Binding-site contacts:
Ligand atom C21 contacts residue ILE138 of chain 2.A at 4.0 Å (hydrophobic).
Ligand atom C16 contacts residue CYS61 of chain 2.A at 3.7 Å (hydrophobic).
Ligand atom OC1 contacts residue ALA68 of chain 2.A at 4.0 Å.
Ligand atom OC1 contacts residue GLN27 of chain 2.A at 3.0 Å (h-bond).
Ligand atom C21 contacts residue ILE141 of chain 2.A at 3.8 Å (hydrophobic).
Ligand atom C22 contacts residue ILE138 of chain 2.A at 3.7 Å (hydrophobic).
Ligand atom C27 contacts residue HIS220 of chain 2.A at 3.8 Å.
Ligand atom C12 contacts residue MET106 of chain 2.A at 3.5 Å (hydrophobic).
Ligand atom C14 contacts residue LEU65 of chain 2.A at 3.9 Å (hydrophobic).
Ligand atom C11 contacts residue VAL102 of chain 2.A at 4.1 Å (hydrophobic).
Ligand atom C24 contacts residue LEU132 of chain 2.A at 4.2 Å (hydrophobic).
Ligand atom OC1 contacts residue HIS64 of chain 2.A at 3.7 Å.
Ligand atom C23 contacts residue ILE138 of chain 2.A at 4.2 Å (hydrophobic).
Ligand atom OC2 contacts residue LEU28 of chain 2.A at 3.3 Å.
Ligand atom C15 contacts residue PHE119 of chain 2.A at 4.0 Å (hydrophobic).
Ligand atom C19 contacts residue ALA109 of chain 2.A at 3.9 Å (hydrophobic).
Ligand atom C3 contacts residue GLN27 of chain 2.A at 3.5 Å.
Ligand atom C4B contacts residue ALA109 of chain 2.A at 4.1 Å (hydrophobic).
Ligand atom C19 contacts residue VAL117 of chain 2.A at 3.8 Å (hydrophobic).
Ligand atom C6 contacts residue PHE118 of chain 2.A at 3.9 Å (hydrophobic).
Ligand atom C2 contacts residue MET106 of chain 2.A at 4.2 Å (hydrophobic).
Ligand atom OC2 contacts residue GLN27 of chain 2.A at 2.8 Å (h-bond).
Ligand atom C15 contacts residue CYS61 of chain 2.A at 4.2 Å (hydrophobic).
Ligand atom C15 contacts residue HIS64 of chain 2.A at 3.9 Å.
Ligand atom C27 contacts residue TRP58 of chain 2.A at 3.5 Å (hydrophobic).
Ligand atom C26 contacts residue HIS220 of chain 2.A at 4.0 Å.
Ligand atom C20 contacts residue PHE129 of chain 2.A at 4.0 Å (hydrophobic).
Ligand atom C7 contacts residue HIS64 of chain 2.A at 4.1 Å.
Ligand atom C26 contacts residue LEU65 of chain 2.A at 3.7 Å (hydrophobic).
Ligand atom C11 contacts residue MET106 of chain 2.A at 3.8 Å (hydrophobic).
Ligand atom C25 contacts residue HIS220 of chain 2.A at 4.0 Å.
Ligand atom C18 contacts residue PHE129 of chain 2.A at 4.1 Å (hydrophobic).
Ligand atom C7 contacts residue PHE119 of chain 2.A at 4.2 Å (hydrophobic).
Ligand atom C24 contacts residue ILE138 of chain 2.A at 4.2 Å (hydrophobic).
Ligand atom C1 contacts residue MET106 of chain 2.A at 4.0 Å (hydrophobic).
Ligand atom O3 contacts residue GLN27 of chain 2.A at 3.0 Å (h-bond).
Ligand atom C22 contacts residue PHE129 of chain 2.A at 4.0 Å (hydrophobic).
Ligand atom C19 contacts residue MET106 of chain 2.A at 3.9 Å (hydrophobic).
Ligand atom C19 contacts residue PHE118 of chain 2.A at 4.2 Å (hydrophobic).
Ligand atom C4A contacts residue GLN27 of chain 2.A at 3.1 Å.

Sequence of chain 2.A:
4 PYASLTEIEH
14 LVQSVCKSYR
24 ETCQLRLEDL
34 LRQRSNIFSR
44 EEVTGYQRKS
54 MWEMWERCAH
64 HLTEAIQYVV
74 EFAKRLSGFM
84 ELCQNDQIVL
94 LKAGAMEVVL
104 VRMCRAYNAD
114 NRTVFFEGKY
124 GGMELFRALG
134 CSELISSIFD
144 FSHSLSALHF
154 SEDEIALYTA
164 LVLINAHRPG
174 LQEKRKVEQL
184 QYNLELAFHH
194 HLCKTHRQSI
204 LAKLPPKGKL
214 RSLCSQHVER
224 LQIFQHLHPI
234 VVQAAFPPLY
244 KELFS

This small molecule binds to this protein.
Small molecule (SMILES): CC(C)=CCC[C@@H](C)[C@H]1CC[C@H]2C3=C(CC[C@]12C)[C@@]1(C)CC[C@H](O)[C@@](C)(C(=O)O)[C@@H]1CC3